Sequence of chain 1.A:
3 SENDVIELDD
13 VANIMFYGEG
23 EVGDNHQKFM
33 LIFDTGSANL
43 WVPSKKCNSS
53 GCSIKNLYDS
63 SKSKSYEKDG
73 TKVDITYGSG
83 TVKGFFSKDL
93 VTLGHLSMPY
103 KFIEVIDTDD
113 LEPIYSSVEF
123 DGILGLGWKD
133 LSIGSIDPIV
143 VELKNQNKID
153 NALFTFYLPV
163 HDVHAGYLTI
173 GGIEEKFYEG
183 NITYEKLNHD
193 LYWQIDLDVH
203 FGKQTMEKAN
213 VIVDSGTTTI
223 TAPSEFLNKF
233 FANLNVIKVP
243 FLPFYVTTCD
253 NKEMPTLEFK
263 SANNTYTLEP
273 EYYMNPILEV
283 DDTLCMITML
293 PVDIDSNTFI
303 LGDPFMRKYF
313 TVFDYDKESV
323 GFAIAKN

Binding-site contacts:
Ligand atom CG1 contacts residue LEU292 of chain 1.B at 3.6 Å (hydrophobic).
Ligand atom CB contacts residue GLY38 of chain 1.B at 3.6 Å.
Ligand atom CM contacts residue SER137 of chain 1.A at 3.0 Å.
Ligand atom N contacts residue GLY218 of chain 1.B at 3.2 Å (h-bond).
Ligand atom CB contacts residue ASP36 of chain 1.B at 3.4 Å.
Ligand atom CH contacts residue ASP36 of chain 1.B at 3.0 Å.
Ligand atom CA contacts residue THR219 of chain 1.B at 3.6 Å.
Ligand atom O contacts residue GLY80 of chain 1.B at 3.2 Å (h-bond).
Ligand atom N contacts residue GLY38 of chain 1.B at 3.0 Å (h-bond).
Ligand atom O contacts residue THR219 of chain 1.B at 3.2 Å.
Ligand atom CB contacts residue SER39 of chain 1.B at 3.4 Å.
Ligand atom CD2 contacts residue ILE34 of chain 1.B at 3.6 Å (hydrophobic).
Ligand atom OH contacts residue ASP216 of chain 1.B at 2.5 Å (salt-bridge).
Ligand atom C contacts residue SER137 of chain 1.A at 3.6 Å.
Ligand atom CB contacts residue GLY218 of chain 1.B at 3.4 Å.
Ligand atom CA contacts residue THR78 of chain 1.B at 3.3 Å.
Ligand atom CH contacts residue ASP216 of chain 1.B at 3.5 Å.
Ligand atom O contacts residue TYR79 of chain 1.B at 3.6 Å.
Ligand atom CA contacts residue THR220 of chain 1.B at 3.5 Å.
Ligand atom C contacts residue SER81 of chain 1.B at 3.5 Å.
Ligand atom N contacts residue THR78 of chain 1.B at 2.9 Å (h-bond).
Ligand atom O contacts residue TYR79 of chain 1.B at 3.2 Å.
Ligand atom OH contacts residue ASP36 of chain 1.B at 2.5 Å (salt-bridge).
Ligand atom O contacts residue THR220 of chain 1.B at 3.1 Å (h-bond).
Ligand atom O contacts residue SER137 of chain 1.A at 3.4 Å (h-bond).
Ligand atom O contacts residue SER81 of chain 1.B at 3.1 Å (h-bond).
Ligand atom CD1 contacts residue THR78 of chain 1.B at 3.6 Å.
Ligand atom N contacts residue SER81 of chain 1.B at 2.8 Å (h-bond).
Ligand atom CG2 contacts residue PRO245 of chain 1.B at 3.6 Å (hydrophobic).
Ligand atom C contacts residue THR78 of chain 1.B at 3.5 Å.
Ligand atom CA contacts residue SER81 of chain 1.B at 3.4 Å.
Ligand atom CG1 contacts residue SER81 of chain 1.B at 3.6 Å.
Ligand atom CM contacts residue ASP216 of chain 1.B at 3.5 Å.
Ligand atom O contacts residue GLY80 of chain 1.B at 3.1 Å (h-bond).
Ligand atom O contacts residue TYR194 of chain 1.B at 2.6 Å (h-bond).
Ligand atom C contacts residue TYR194 of chain 1.B at 3.6 Å (hydrophobic).
Ligand atom OH contacts residue GLY218 of chain 1.B at 3.6 Å (h-bond).
Ligand atom OH contacts residue THR78 of chain 1.B at 3.2 Å (h-bond).
Ligand atom N contacts residue THR220 of chain 1.B at 3.0 Å (h-bond).
Ligand atom CG contacts residue GLY218 of chain 1.B at 3.6 Å.

Sequence of chain 1.B:
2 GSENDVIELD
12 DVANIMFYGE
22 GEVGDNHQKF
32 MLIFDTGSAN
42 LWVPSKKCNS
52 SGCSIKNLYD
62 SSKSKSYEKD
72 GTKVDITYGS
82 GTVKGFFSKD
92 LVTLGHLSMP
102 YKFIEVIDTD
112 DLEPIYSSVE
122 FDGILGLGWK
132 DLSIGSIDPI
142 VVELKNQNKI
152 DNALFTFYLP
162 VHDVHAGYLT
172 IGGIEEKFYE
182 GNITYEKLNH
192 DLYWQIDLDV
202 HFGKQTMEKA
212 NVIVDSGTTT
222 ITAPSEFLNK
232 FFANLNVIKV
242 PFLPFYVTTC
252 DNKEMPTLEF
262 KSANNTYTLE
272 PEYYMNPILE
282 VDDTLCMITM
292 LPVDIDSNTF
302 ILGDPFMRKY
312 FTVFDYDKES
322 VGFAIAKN

A protein and the small-molecule ligand that binds it are described below.
Small molecule (SMILES): CC(C)CC(=O)N[C@H](C(=O)N[C@H](C(=O)N[C@@H](CC(C)C)[C@@H](O)CC(=O)N[C@@H](C)C(=O)N[C@@H](CC(C)C)[C@@H](O)CC(=O)O)C(C)C)C(C)C